This protein binds this small molecule.
Small molecule (SMILES): O=C1NCC[C@H]1C[C@@H](CO)NC(=O)[C@@H]1CC2(CCCC2)CN1C(=O)OCc1ccccc1

Sequence of chain 2.A:
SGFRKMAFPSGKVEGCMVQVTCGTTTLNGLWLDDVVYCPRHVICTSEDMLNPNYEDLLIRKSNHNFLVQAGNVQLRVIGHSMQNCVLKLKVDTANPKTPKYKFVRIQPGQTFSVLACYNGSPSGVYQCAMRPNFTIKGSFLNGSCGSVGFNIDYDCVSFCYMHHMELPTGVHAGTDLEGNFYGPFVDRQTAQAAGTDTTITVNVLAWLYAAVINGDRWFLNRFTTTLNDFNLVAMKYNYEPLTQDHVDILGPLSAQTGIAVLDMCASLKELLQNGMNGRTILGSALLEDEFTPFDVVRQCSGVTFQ

Binding-site contacts:
Ligand atom C6 contacts residue HIS164 of chain 1.A at 3.7 Å.
Ligand atom C1 contacts residue MET165 of chain 1.A at 3.7 Å (hydrophobic).
Ligand atom C9 contacts residue HIS163 of chain 1.A at 3.7 Å.
Ligand atom C5 contacts residue HIS41 of chain 1.A at 3.9 Å.
Ligand atom O4 contacts residue GLY143 of chain 1.A at 3.1 Å (h-bond).
Ligand atom C11 contacts residue CYS145 of chain 1.A at 3.2 Å (hydrophobic).
Ligand atom C23 contacts residue ASP187 of chain 1.A at 3.3 Å.
Ligand atom C9 contacts residue GLU166 of chain 1.A at 3.5 Å.
Ligand atom C4 contacts residue MET165 of chain 1.A at 3.7 Å (hydrophobic).
Ligand atom O5 contacts residue HIS163 of chain 1.A at 2.6 Å (h-bond).
Ligand atom C11 contacts residue HIS163 of chain 1.A at 3.9 Å.
Ligand atom C12 contacts residue CYS145 of chain 1.A at 2.7 Å (hydrophobic).
Ligand atom O5 contacts residue PHE140 of chain 1.A at 3.3 Å.
Ligand atom N3 contacts residue PHE140 of chain 1.A at 3.4 Å (h-bond).
Ligand atom C23 contacts residue ARG188 of chain 1.A at 3.5 Å.
Ligand atom C7 contacts residue ASN142 of chain 1.A at 4.0 Å.
Ligand atom O5 contacts residue GLU166 of chain 1.A at 3.6 Å.
Ligand atom O2 contacts residue GLU166 of chain 1.A at 2.9 Å (salt-bridge).
Ligand atom N3 contacts residue GLU166 of chain 1.A at 3.2 Å (salt-bridge).
Ligand atom N2 contacts residue CYS145 of chain 1.A at 2.9 Å (h-bond).
Ligand atom C21 contacts residue MET49 of chain 1.A at 3.9 Å (hydrophobic).
Ligand atom C13 contacts residue CYS145 of chain 1.A at 1.8 Å (hydrophobic).
Ligand atom C11 contacts residue LEU141 of chain 1.A at 3.9 Å (hydrophobic).
Ligand atom C17 contacts residue GLU166 of chain 1.A at 3.9 Å.
Ligand atom C13 contacts residue HIS41 of chain 1.A at 4.0 Å.
Ligand atom C22 contacts residue MET49 of chain 1.A at 3.9 Å (hydrophobic).
Ligand atom N2 contacts residue HIS164 of chain 1.A at 3.0 Å (h-bond).
Ligand atom N2 contacts residue MET165 of chain 1.A at 4.0 Å.
Ligand atom C14 contacts residue GLU166 of chain 1.A at 3.0 Å.
Ligand atom O4 contacts residue SER144 of chain 1.A at 3.3 Å (h-bond).
Ligand atom O5 contacts residue HIS172 of chain 1.A at 3.6 Å.
Ligand atom O4 contacts residue CYS145 of chain 1.A at 2.9 Å (h-bond).
Ligand atom C15 contacts residue GLU166 of chain 1.A at 3.5 Å.
Ligand atom C9 contacts residue PHE140 of chain 1.A at 4.0 Å (hydrophobic).
Ligand atom C4 contacts residue HIS164 of chain 1.A at 3.4 Å.
Ligand atom O2 contacts residue MET165 of chain 1.A at 3.1 Å.
Ligand atom C3 contacts residue GLN189 of chain 1.A at 3.9 Å.
Ligand atom N1 contacts residue MET165 of chain 1.A at 3.9 Å.
Ligand atom C16 contacts residue GLU166 of chain 1.A at 3.3 Å.
Ligand atom C8 contacts residue ASN142 of chain 1.A at 3.8 Å.

Sequence of chain 1.A:
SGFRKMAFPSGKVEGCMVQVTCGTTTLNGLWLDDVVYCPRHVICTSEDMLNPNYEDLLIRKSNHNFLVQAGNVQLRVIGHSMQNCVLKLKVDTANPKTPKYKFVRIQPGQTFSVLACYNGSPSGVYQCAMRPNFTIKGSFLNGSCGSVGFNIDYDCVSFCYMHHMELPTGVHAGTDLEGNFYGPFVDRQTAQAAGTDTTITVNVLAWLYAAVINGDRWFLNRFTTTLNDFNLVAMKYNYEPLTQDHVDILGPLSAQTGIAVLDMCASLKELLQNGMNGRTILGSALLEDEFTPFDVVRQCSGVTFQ